This small molecule binds to this protein.
Small molecule (SMILES): Nc1ccn([C@H]2C[C@H](O[P](=O)(O)OC[C@H]3O[C@@H](n4cnc5c(N)ncnc54)C[C@@H]3O)[C@@H](CO)O2)c(=O)n1

Binding-site contacts:
Ligand atom C2' contacts residue PRO203 of chain 25.A at 3.3 Å (hydrophobic).
Ligand atom C1' contacts residue PRO203 of chain 25.A at 4.1 Å (hydrophobic).
Ligand atom C4 contacts residue ASP201 of chain 25.A at 3.5 Å.
Ligand atom C2' contacts residue PRO414 of chain 25.A at 3.6 Å (hydrophobic).
Ligand atom N7 contacts residue HIS413 of chain 25.A at 4.2 Å.
Ligand atom C5 contacts residue PRO203 of chain 25.A at 4.0 Å (hydrophobic).
Ligand atom N1 contacts residue VAL202 of chain 25.A at 3.5 Å.
Ligand atom C5 contacts residue ASP201 of chain 25.A at 3.3 Å.
Ligand atom OP2 contacts residue ASP409 of chain 53.A at 3.2 Å (salt-bridge).
Ligand atom N6 contacts residue PHE421 of chain 25.A at 3.8 Å.
Ligand atom C4 contacts residue PRO203 of chain 25.A at 4.1 Å (hydrophobic).
Ligand atom C5 contacts residue ARG91 of chain 25.A at 4.2 Å.
Ligand atom C5 contacts residue VAL202 of chain 25.A at 3.6 Å (hydrophobic).
Ligand atom C6 contacts residue PRO203 of chain 25.A at 4.0 Å (hydrophobic).
Ligand atom C2' contacts residue HIS413 of chain 25.A at 3.7 Å.
Ligand atom C2 contacts residue PRO203 of chain 25.A at 4.0 Å (hydrophobic).
Ligand atom C4 contacts residue VAL202 of chain 25.A at 3.7 Å (hydrophobic).
Ligand atom N6 contacts residue SER415 of chain 25.A at 3.8 Å.
Ligand atom C6 contacts residue SER415 of chain 25.A at 4.1 Å.
Ligand atom N7 contacts residue ASN392 of chain 25.A at 4.2 Å.
Ligand atom C6 contacts residue GLY422 of chain 25.A at 3.7 Å.
Ligand atom O3' contacts residue PRO414 of chain 25.A at 4.2 Å.
Ligand atom C2 contacts residue GLY422 of chain 25.A at 3.2 Å.
Ligand atom N3 contacts residue ASP201 of chain 25.A at 4.2 Å.
Ligand atom N6 contacts residue GLY420 of chain 25.A at 3.7 Å.
Ligand atom N1 contacts residue PRO203 of chain 25.A at 3.8 Å.
Ligand atom C2 contacts residue VAL202 of chain 25.A at 4.1 Å (hydrophobic).
Ligand atom N1 contacts residue GLY422 of chain 25.A at 2.9 Å (h-bond).
Ligand atom N1 contacts residue PRO203 of chain 25.A at 4.2 Å.
Ligand atom N7 contacts residue PRO203 of chain 25.A at 4.1 Å.
Ligand atom N6 contacts residue GLY422 of chain 25.A at 3.3 Å (h-bond).
Ligand atom N4 contacts residue ASP201 of chain 25.A at 2.6 Å.
Ligand atom N4 contacts residue VAL202 of chain 25.A at 2.9 Å (h-bond).
Ligand atom C6 contacts residue VAL202 of chain 25.A at 4.1 Å (hydrophobic).
Ligand atom C4 contacts residue PRO203 of chain 25.A at 4.0 Å (hydrophobic).
Ligand atom C6 contacts residue PRO203 of chain 25.A at 4.0 Å (hydrophobic).
Ligand atom N7 contacts residue SER415 of chain 25.A at 3.9 Å.
Ligand atom N6 contacts residue VAL202 of chain 25.A at 4.2 Å.
Ligand atom C8 contacts residue HIS413 of chain 25.A at 3.9 Å.
Ligand atom C5 contacts residue PRO203 of chain 25.A at 3.8 Å (hydrophobic).

Sequence of chain 53.A:
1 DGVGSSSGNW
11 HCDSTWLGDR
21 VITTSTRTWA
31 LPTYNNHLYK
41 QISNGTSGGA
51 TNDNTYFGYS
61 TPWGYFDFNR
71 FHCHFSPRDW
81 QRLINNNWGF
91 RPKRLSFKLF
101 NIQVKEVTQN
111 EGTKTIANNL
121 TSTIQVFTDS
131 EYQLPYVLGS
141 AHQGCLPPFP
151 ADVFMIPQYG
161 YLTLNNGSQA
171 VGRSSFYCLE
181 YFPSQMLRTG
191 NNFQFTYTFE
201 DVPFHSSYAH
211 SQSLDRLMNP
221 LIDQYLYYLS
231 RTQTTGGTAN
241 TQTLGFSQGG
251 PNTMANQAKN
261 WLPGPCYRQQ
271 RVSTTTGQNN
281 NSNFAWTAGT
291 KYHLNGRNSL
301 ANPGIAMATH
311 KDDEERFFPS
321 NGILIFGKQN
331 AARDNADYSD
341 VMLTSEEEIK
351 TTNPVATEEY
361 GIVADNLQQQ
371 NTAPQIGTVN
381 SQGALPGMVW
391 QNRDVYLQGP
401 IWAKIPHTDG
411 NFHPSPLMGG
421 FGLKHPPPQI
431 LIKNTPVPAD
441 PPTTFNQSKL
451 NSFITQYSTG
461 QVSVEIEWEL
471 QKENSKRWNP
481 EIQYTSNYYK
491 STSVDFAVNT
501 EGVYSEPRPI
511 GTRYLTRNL

Sequence of chain 25.A:
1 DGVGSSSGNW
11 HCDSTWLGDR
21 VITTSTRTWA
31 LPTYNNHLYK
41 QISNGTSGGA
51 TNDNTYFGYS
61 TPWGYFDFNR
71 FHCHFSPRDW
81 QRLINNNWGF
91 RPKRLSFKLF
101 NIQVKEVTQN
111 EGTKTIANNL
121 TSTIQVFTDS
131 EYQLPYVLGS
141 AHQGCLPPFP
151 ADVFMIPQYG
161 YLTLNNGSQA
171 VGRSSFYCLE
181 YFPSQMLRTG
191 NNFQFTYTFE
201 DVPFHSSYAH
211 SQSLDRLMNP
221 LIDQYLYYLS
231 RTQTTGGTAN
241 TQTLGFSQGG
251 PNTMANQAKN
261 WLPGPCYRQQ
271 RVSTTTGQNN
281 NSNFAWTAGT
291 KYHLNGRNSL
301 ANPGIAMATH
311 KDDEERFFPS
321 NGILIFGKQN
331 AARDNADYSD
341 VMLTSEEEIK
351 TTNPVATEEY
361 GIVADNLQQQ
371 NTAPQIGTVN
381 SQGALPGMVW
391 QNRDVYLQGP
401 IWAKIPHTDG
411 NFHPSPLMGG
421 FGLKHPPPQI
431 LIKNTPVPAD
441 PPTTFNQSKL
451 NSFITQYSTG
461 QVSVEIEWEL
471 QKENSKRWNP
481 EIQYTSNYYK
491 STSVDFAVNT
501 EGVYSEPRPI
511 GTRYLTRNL